Binding-site contacts:
Ligand atom OHB contacts residue THR239 of chain 1.A at 3.4 Å (h-bond).
Ligand atom C7B contacts residue PHE243 of chain 1.A at 3.4 Å (hydrophobic).
Ligand atom O1A contacts residue PHE516 of chain 1.A at 4.2 Å.
Ligand atom OHB contacts residue ASP307 of chain 1.A at 4.2 Å.
Ligand atom C9B contacts residue TYR423 of chain 1.A at 4.1 Å (hydrophobic).
Ligand atom C6B contacts residue TRP424 of chain 1.A at 3.7 Å (hydrophobic).
Ligand atom O1B contacts residue TRP508 of chain 1.A at 3.9 Å.
Ligand atom C8B contacts residue PHE243 of chain 1.A at 3.8 Å (hydrophobic).
Ligand atom O7B contacts residue TRP424 of chain 1.A at 3.9 Å.
Ligand atom C4B contacts residue THR239 of chain 1.A at 4.2 Å.
Ligand atom C3B contacts residue TYR379 of chain 1.A at 4.4 Å (hydrophobic).
Ligand atom C2B contacts residue TRP424 of chain 1.A at 4.4 Å (hydrophobic).
Ligand atom C2B contacts residue GLU507 of chain 1.A at 3.1 Å.
Ligand atom O1B contacts residue GLU507 of chain 1.A at 3.3 Å (salt-bridge).
Ligand atom C1B contacts residue PHE243 of chain 1.A at 4.2 Å (hydrophobic).
Ligand atom C1B contacts residue TRP424 of chain 1.A at 3.8 Å (hydrophobic).
Ligand atom O1A contacts residue GLU507 of chain 1.A at 2.4 Å (salt-bridge).
Ligand atom C4B contacts residue TRP424 of chain 1.A at 3.6 Å (hydrophobic).
Ligand atom O7B contacts residue PHE243 of chain 1.A at 3.7 Å.
Ligand atom O3B contacts residue GLU452 of chain 1.A at 3.3 Å (salt-bridge).
Ligand atom OHB contacts residue TYR379 of chain 1.A at 4.4 Å.
Ligand atom C9B contacts residue PHE243 of chain 1.A at 3.6 Å (hydrophobic).
Ligand atom N3B contacts residue GLU236 of chain 1.A at 3.2 Å (salt-bridge).
Ligand atom C2B contacts residue TRP508 of chain 1.A at 4.1 Å (hydrophobic).
Ligand atom C3B contacts residue GLU236 of chain 1.A at 3.7 Å.
Ligand atom OHB contacts residue GLU236 of chain 1.A at 2.4 Å (salt-bridge).
Ligand atom N3B contacts residue TRP424 of chain 1.A at 4.1 Å.
Ligand atom C7B contacts residue TRP424 of chain 1.A at 3.6 Å (hydrophobic).
Ligand atom O3B contacts residue TYR379 of chain 1.A at 3.9 Å.
Ligand atom C9B contacts residue TRP424 of chain 1.A at 3.8 Å (hydrophobic).
Ligand atom C4B contacts residue GLU236 of chain 1.A at 4.4 Å.
Ligand atom C5B contacts residue TRP424 of chain 1.A at 3.4 Å (hydrophobic).
Ligand atom C5B contacts residue PHE243 of chain 1.A at 4.2 Å (hydrophobic).
Ligand atom C6B contacts residue PHE243 of chain 1.A at 3.7 Å (hydrophobic).
Ligand atom O7B contacts residue TYR423 of chain 1.A at 4.0 Å.
Ligand atom C8B contacts residue TRP424 of chain 1.A at 3.8 Å (hydrophobic).
Ligand atom O3B contacts residue GLU236 of chain 1.A at 3.0 Å (salt-bridge).
Ligand atom N3B contacts residue THR239 of chain 1.A at 4.2 Å.
Ligand atom C1B contacts residue GLU507 of chain 1.A at 4.2 Å.
Ligand atom O1A contacts residue TRP424 of chain 1.A at 3.4 Å.

Sequence of chain 1.A:
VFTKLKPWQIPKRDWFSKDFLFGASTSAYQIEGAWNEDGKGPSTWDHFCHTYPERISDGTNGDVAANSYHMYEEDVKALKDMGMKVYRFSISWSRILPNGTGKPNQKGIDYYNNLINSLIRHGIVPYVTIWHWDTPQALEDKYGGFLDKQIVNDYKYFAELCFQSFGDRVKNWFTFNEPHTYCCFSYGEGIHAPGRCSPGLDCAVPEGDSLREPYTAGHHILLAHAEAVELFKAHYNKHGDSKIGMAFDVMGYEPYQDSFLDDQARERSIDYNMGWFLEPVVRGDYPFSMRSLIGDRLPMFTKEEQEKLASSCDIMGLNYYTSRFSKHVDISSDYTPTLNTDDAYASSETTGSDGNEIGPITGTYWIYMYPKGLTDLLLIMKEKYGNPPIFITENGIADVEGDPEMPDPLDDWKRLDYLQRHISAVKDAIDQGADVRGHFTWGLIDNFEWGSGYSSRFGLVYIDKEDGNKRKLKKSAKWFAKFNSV

This protein binds this small molecule.
Small molecule (SMILES): COc1ccc2c(c1)O[C@@H](O)C(=O)N2O